Binding-site contacts:
Ligand atom S17 contacts residue HIS214 of chain 1.A at 3.3 Å (h-bond).
Ligand atom C31 contacts residue ILE187 of chain 1.A at 3.9 Å (hydrophobic).
Ligand atom C25 contacts residue PHE211 of chain 1.A at 2.8 Å (hydrophobic).
Ligand atom S17 contacts residue ASP216 of chain 1.A at 2.9 Å (salt-bridge).
Ligand atom C31 contacts residue TYR189 of chain 1.A at 3.8 Å (hydrophobic).
Ligand atom C33 contacts residue LEU231 of chain 1.A at 3.8 Å (hydrophobic).
Ligand atom O15 contacts residue THR331 of chain 1.A at 3.8 Å.
Ligand atom O43 contacts residue VAL272 of chain 1.A at 3.8 Å.
Ligand atom N11 contacts residue PHE285 of chain 1.A at 3.6 Å.
Ligand atom O42 contacts residue TYR189 of chain 1.A at 3.7 Å.
Ligand atom C3 contacts residue LEU321 of chain 1.A at 3.9 Å (hydrophobic).
Ligand atom C2 contacts residue CYS104 of chain 1.A at 3.9 Å (hydrophobic).
Ligand atom C7 contacts residue LEU324 of chain 1.A at 3.9 Å (hydrophobic).
Ligand atom C37 contacts residue FE21 of chain 1.B at 2.5 Å.
Ligand atom C31 contacts residue SER281 of chain 1.A at 3.8 Å.
Ligand atom C37 contacts residue HIS214 of chain 1.A at 3.2 Å.
Ligand atom O18 contacts residue ILE187 of chain 1.A at 3.7 Å.
Ligand atom N14 contacts residue TYR91 of chain 1.A at 2.9 Å (h-bond).
Ligand atom O19 contacts residue ARG87 of chain 1.A at 2.8 Å (salt-bridge).
Ligand atom O20 contacts residue SER183 of chain 1.A at 2.7 Å (h-bond).
Ligand atom C37 contacts residue HIS270 of chain 1.A at 3.5 Å.
Ligand atom S17 contacts residue FE21 of chain 1.B at 2.4 Å.
Ligand atom CAV contacts residue FE21 of chain 1.B at 3.8 Å.
Ligand atom O42 contacts residue GLN225 of chain 1.A at 3.7 Å.
Ligand atom C1 contacts residue ARG87 of chain 1.A at 3.6 Å.
Ligand atom O20 contacts residue ARG87 of chain 1.A at 2.9 Å (salt-bridge).
Ligand atom O42 contacts residue SER281 of chain 1.A at 2.8 Å (h-bond).
Ligand atom O43 contacts residue TYR189 of chain 1.A at 2.8 Å (h-bond).
Ligand atom C25 contacts residue HIS214 of chain 1.A at 3.1 Å.
Ligand atom O18 contacts residue PHE285 of chain 1.A at 3.3 Å.
Ligand atom C31 contacts residue VAL272 of chain 1.A at 3.9 Å (hydrophobic).
Ligand atom C32 contacts residue FE21 of chain 1.B at 3.5 Å.
Ligand atom C33 contacts residue LEU223 of chain 1.A at 3.7 Å (hydrophobic).
Ligand atom S17 contacts residue PHE285 of chain 1.A at 3.6 Å.
Ligand atom C1 contacts residue SER183 of chain 1.A at 3.6 Å.
Ligand atom O19 contacts residue LEU321 of chain 1.A at 3.9 Å.
Ligand atom C33 contacts residue GLN225 of chain 1.A at 3.9 Å.
Ligand atom N14 contacts residue CYS104 of chain 1.A at 3.7 Å.
Ligand atom O18 contacts residue PRO283 of chain 1.A at 3.8 Å.
Ligand atom CAV contacts residue HIS214 of chain 1.A at 3.6 Å.

Sequence of chain 1.A:
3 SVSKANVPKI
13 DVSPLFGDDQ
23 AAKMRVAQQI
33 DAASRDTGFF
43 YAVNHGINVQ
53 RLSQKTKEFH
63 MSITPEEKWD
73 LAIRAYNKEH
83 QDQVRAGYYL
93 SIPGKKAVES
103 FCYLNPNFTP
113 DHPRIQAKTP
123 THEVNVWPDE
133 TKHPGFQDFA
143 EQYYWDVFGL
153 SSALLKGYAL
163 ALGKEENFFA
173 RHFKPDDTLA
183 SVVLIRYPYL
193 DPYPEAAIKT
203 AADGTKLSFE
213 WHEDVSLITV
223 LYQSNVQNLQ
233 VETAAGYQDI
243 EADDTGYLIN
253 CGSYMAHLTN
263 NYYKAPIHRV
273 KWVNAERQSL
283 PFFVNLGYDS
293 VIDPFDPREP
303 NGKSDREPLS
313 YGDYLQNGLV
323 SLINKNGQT

This protein binds this small molecule.
Small molecule (SMILES): CC(C)[C@@H](OC(=O)[C@@H](NC(=O)CCC[C@H](N)C(=O)O)[C@H](C)S)C(=O)O